This small molecule binds to this protein.
Small molecule (SMILES): C=C(/N=C/c1c(COP(=O)(O)O)cnc(C)c1O)C(=O)O

Binding-site contacts:
Ligand atom C2 contacts residue PRO315 of chain 2.A at 3.6 Å (hydrophobic).
Ligand atom CB contacts residue OAS1 of chain 2.D at 2.3 Å.
Ligand atom N1 contacts residue PRO315 of chain 2.A at 3.2 Å.
Ligand atom C2 contacts residue SER288 of chain 2.A at 3.5 Å.
Ligand atom C contacts residue THR85 of chain 2.A at 3.5 Å.
Ligand atom C2A contacts residue GLN243 of chain 2.A at 3.6 Å.
Ligand atom OP3 contacts residue SER197 of chain 2.A at 2.8 Å (h-bond).
Ligand atom OXT contacts residue GLN159 of chain 2.A at 3.2 Å (h-bond).
Ligand atom OXT contacts residue THR89 of chain 2.A at 3.6 Å.
Ligand atom OP3 contacts residue LYS58 of chain 2.A at 3.6 Å (salt-bridge).
Ligand atom C5 contacts residue GLY244 of chain 2.A at 3.3 Å.
Ligand atom OP3 contacts residue GLY196 of chain 2.A at 3.6 Å (h-bond).
Ligand atom N1 contacts residue SER288 of chain 2.A at 2.7 Å (h-bond).
Ligand atom OP1 contacts residue THR194 of chain 2.A at 3.6 Å.
Ligand atom C contacts residue THR89 of chain 2.A at 3.2 Å.
Ligand atom C4 contacts residue GLY244 of chain 2.A at 3.4 Å.
Ligand atom OXT contacts residue THR85 of chain 2.A at 2.9 Å (h-bond).
Ligand atom CA contacts residue THR89 of chain 2.A at 3.5 Å.
Ligand atom OXT contacts residue OAS1 of chain 2.D at 2.7 Å (h-bond).
Ligand atom C2A contacts residue SER288 of chain 2.A at 3.4 Å.
Ligand atom C3 contacts residue GLY244 of chain 2.A at 3.5 Å.
Ligand atom O contacts residue THR85 of chain 2.A at 3.3 Å (h-bond).
Ligand atom O contacts residue OAS1 of chain 2.D at 3.5 Å.
Ligand atom OP1 contacts residue GLY195 of chain 2.A at 3.0 Å (h-bond).
Ligand atom CA contacts residue OAS1 of chain 2.D at 3.1 Å.
Ligand atom C5A contacts residue GLY193 of chain 2.A at 3.4 Å.
Ligand atom OP1 contacts residue GLY193 of chain 2.A at 2.9 Å (h-bond).
Ligand atom OP2 contacts residue THR194 of chain 2.A at 2.9 Å (h-bond).
Ligand atom OP2 contacts residue LYS58 of chain 2.A at 3.1 Å (salt-bridge).
Ligand atom O contacts residue ASN88 of chain 2.A at 2.7 Å (h-bond).
Ligand atom C2A contacts residue TYR321 of chain 2.A at 3.4 Å (hydrophobic).
Ligand atom C contacts residue OAS1 of chain 2.D at 3.0 Å.
Ligand atom O3 contacts residue ASN88 of chain 2.A at 3.0 Å (h-bond).
Ligand atom C2 contacts residue GLY244 of chain 2.A at 3.4 Å.
Ligand atom N contacts residue OAS1 of chain 2.D at 3.3 Å.
Ligand atom C5A contacts residue GLY244 of chain 2.A at 3.6 Å.
Ligand atom C6 contacts residue PRO315 of chain 2.A at 3.5 Å (hydrophobic).
Ligand atom C2A contacts residue ASN88 of chain 2.A at 3.3 Å.
Ligand atom O contacts residue THR89 of chain 2.A at 2.6 Å (h-bond).
Ligand atom C4A contacts residue LYS58 of chain 2.A at 3.3 Å.

Sequence of chain 2.A:
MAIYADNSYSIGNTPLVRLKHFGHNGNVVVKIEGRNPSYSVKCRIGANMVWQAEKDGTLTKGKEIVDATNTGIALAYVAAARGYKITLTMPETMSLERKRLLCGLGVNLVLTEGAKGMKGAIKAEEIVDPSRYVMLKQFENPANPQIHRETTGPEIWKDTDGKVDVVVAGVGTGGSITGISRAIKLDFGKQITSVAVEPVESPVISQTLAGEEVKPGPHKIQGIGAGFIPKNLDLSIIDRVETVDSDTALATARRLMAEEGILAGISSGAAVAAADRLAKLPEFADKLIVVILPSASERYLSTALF